Binding-site contacts:
Ligand atom N22 contacts residue THR38 of chain 1.A at 3.0 Å (h-bond).
Ligand atom C11 contacts residue ALA81 of chain 1.A at 4.2 Å (hydrophobic).
Ligand atom C3 contacts residue PHE40 of chain 1.A at 4.1 Å (hydrophobic).
Ligand atom C22 contacts residue PHE36 of chain 1.A at 3.9 Å (hydrophobic).
Ligand atom C12 contacts residue VAL69 of chain 1.A at 4.1 Å (hydrophobic).
Ligand atom N22 contacts residue ILE22 of chain 1.A at 3.9 Å.
Ligand atom C12 contacts residue TYR83 of chain 1.A at 4.2 Å (hydrophobic).
Ligand atom C2 contacts residue ALA101 of chain 1.A at 3.9 Å (hydrophobic).
Ligand atom C13 contacts residue PHE54 of chain 1.A at 4.0 Å (hydrophobic).
Ligand atom SE1 contacts residue PHE36 of chain 1.A at 4.4 Å.
Ligand atom C3 contacts residue PHE54 of chain 1.A at 3.8 Å (hydrophobic).
Ligand atom C11 contacts residue TYR83 of chain 1.A at 4.4 Å (hydrophobic).
Ligand atom N21 contacts residue PHE40 of chain 1.A at 4.3 Å.
Ligand atom SE1 contacts residue PHE56 of chain 1.A at 3.9 Å.
Ligand atom C24 contacts residue PHE40 of chain 1.A at 4.1 Å (hydrophobic).
Ligand atom C4 contacts residue PHE54 of chain 1.A at 4.5 Å (hydrophobic).
Ligand atom C1 contacts residue PHE89 of chain 1.A at 3.0 Å (hydrophobic).
Ligand atom C4 contacts residue PHE89 of chain 1.A at 4.1 Å (hydrophobic).
Ligand atom SE1 contacts residue THR38 of chain 1.A at 3.7 Å.
Ligand atom C22 contacts residue PHE40 of chain 1.A at 4.2 Å (hydrophobic).
Ligand atom SE1 contacts residue PHE40 of chain 1.A at 4.0 Å.
Ligand atom N22 contacts residue PHE36 of chain 1.A at 3.5 Å.
Ligand atom C25 contacts residue PHE40 of chain 1.A at 4.2 Å (hydrophobic).
Ligand atom C11 contacts residue ASN103 of chain 1.A at 4.4 Å.
Ligand atom C11 contacts residue ASN87 of chain 1.A at 3.8 Å.
Ligand atom C22 contacts residue THR38 of chain 1.A at 3.6 Å.
Ligand atom C2 contacts residue PHE89 of chain 1.A at 3.4 Å (hydrophobic).
Ligand atom C1 contacts residue ALA101 of chain 1.A at 3.1 Å (hydrophobic).
Ligand atom C2 contacts residue PHE54 of chain 1.A at 3.8 Å (hydrophobic).

Sequence of chain 1.A:
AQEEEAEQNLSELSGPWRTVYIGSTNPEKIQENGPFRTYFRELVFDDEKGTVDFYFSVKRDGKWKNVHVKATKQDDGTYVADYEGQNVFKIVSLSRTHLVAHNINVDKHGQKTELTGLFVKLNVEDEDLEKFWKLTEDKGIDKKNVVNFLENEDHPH

The protein below binds the small molecule below.
Small molecule (SMILES): CCCCc1nc(N)[se]c1CCC